Binding-site contacts:
Ligand atom C5 contacts residue SER170 of chain 3.A at 4.3 Å.
Ligand atom O9 contacts residue TRP190 of chain 3.A at 4.0 Å.
Ligand atom C1 contacts residue SER182 of chain 3.A at 3.7 Å.
Ligand atom O10 contacts residue ILE192 of chain 3.A at 4.3 Å.
Ligand atom C9 contacts residue SER173 of chain 3.A at 4.4 Å.
Ligand atom O1B contacts residue SER182 of chain 3.A at 3.2 Å (h-bond).
Ligand atom N5 contacts residue VAL172 of chain 3.A at 3.0 Å (h-bond).
Ligand atom C11 contacts residue ILE192 of chain 3.A at 3.2 Å (hydrophobic).
Ligand atom C9 contacts residue LEU263 of chain 3.A at 3.4 Å (hydrophobic).
Ligand atom O10 contacts residue LEU231 of chain 3.A at 3.4 Å.
Ligand atom O1B contacts residue SER173 of chain 3.A at 4.0 Å.
Ligand atom C11 contacts residue TRP190 of chain 3.A at 3.3 Å (hydrophobic).
Ligand atom C10 contacts residue SER170 of chain 3.A at 3.8 Å.
Ligand atom O9 contacts residue LEU263 of chain 3.A at 3.0 Å.
Ligand atom C4 contacts residue VAL172 of chain 3.A at 4.0 Å (hydrophobic).
Ligand atom C5 contacts residue VAL172 of chain 3.A at 3.7 Å (hydrophobic).
Ligand atom C11 contacts residue SER170 of chain 3.A at 3.4 Å.
Ligand atom C10 contacts residue VAL172 of chain 3.A at 3.7 Å (hydrophobic).
Ligand atom O1A contacts residue VAL172 of chain 3.A at 4.2 Å.
Ligand atom C11 contacts residue GLY171 of chain 3.A at 3.6 Å.
Ligand atom O1B contacts residue SER174 of chain 3.A at 3.5 Å (h-bond).
Ligand atom O8 contacts residue VAL172 of chain 3.A at 4.3 Å.
Ligand atom C4 contacts residue SER170 of chain 3.A at 4.0 Å.
Ligand atom O1A contacts residue SER182 of chain 3.A at 3.7 Å.
Ligand atom C10 contacts residue ILE192 of chain 3.A at 4.1 Å (hydrophobic).
Ligand atom O9 contacts residue SER173 of chain 3.A at 3.5 Å (h-bond).
Ligand atom C10 contacts residue TRP190 of chain 3.A at 4.1 Å (hydrophobic).
Ligand atom C11 contacts residue LEU231 of chain 3.A at 4.3 Å (hydrophobic).
Ligand atom C6 contacts residue VAL172 of chain 3.A at 3.5 Å (hydrophobic).
Ligand atom O8 contacts residue SER174 of chain 3.A at 3.3 Å (h-bond).
Ligand atom O8 contacts residue SER173 of chain 3.A at 3.5 Å.
Ligand atom O7 contacts residue LYS230 of chain 3.A at 4.3 Å.
Ligand atom O4 contacts residue SER170 of chain 3.A at 3.3 Å (h-bond).
Ligand atom C10 contacts residue LEU231 of chain 3.A at 4.2 Å (hydrophobic).
Ligand atom C7 contacts residue VAL172 of chain 3.A at 4.0 Å (hydrophobic).
Ligand atom O8 contacts residue LEU263 of chain 3.A at 4.5 Å.
Ligand atom O10 contacts residue TRP190 of chain 3.A at 4.5 Å.
Ligand atom O9 contacts residue TYR132 of chain 3.A at 3.9 Å.
Ligand atom N5 contacts residue SER170 of chain 3.A at 3.4 Å (h-bond).
Ligand atom C11 contacts residue VAL172 of chain 3.A at 3.7 Å (hydrophobic).

Sequence of chain 3.A:
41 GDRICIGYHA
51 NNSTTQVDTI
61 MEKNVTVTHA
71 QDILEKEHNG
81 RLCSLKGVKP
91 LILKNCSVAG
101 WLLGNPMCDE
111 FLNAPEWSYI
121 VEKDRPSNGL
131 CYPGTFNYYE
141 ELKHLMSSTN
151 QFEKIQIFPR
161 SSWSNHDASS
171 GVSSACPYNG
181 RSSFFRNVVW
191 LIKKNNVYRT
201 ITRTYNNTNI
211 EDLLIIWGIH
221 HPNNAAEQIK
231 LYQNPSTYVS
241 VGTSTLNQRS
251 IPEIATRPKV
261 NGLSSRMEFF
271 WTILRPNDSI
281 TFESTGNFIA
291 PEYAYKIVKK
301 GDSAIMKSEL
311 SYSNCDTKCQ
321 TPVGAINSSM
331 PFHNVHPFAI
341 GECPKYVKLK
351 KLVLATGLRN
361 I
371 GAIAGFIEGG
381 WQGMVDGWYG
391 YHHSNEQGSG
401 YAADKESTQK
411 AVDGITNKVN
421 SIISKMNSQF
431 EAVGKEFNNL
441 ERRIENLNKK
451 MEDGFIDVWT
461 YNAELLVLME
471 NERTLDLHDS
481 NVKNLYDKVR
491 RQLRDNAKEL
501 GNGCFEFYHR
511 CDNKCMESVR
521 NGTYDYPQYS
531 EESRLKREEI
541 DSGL

A small-molecule ligand and the protein it binds are described below.
Small molecule (SMILES): CC(=O)N[C@H]1[C@H]([C@H](O)[C@H](O)CO)O[C@@](O[C@H]2[C@@H](O)[C@@H](CO)OC[C@@H]2O)(C(=O)O)C[C@@H]1O